A protein and the small-molecule ligand that binds it are described below.
Small molecule (SMILES): CC(C)(COP(=O)(O)OP(=O)(O)OC[C@H]1O[C@@H](n2cnc3c(N)ncnc32)[C@H](O)[C@H]1OP(=O)(O)O)[C@@H](O)C(=O)NCCC(=O)NCCSC(=O)c1ccccc1C#N

Sequence of chain 1.C:
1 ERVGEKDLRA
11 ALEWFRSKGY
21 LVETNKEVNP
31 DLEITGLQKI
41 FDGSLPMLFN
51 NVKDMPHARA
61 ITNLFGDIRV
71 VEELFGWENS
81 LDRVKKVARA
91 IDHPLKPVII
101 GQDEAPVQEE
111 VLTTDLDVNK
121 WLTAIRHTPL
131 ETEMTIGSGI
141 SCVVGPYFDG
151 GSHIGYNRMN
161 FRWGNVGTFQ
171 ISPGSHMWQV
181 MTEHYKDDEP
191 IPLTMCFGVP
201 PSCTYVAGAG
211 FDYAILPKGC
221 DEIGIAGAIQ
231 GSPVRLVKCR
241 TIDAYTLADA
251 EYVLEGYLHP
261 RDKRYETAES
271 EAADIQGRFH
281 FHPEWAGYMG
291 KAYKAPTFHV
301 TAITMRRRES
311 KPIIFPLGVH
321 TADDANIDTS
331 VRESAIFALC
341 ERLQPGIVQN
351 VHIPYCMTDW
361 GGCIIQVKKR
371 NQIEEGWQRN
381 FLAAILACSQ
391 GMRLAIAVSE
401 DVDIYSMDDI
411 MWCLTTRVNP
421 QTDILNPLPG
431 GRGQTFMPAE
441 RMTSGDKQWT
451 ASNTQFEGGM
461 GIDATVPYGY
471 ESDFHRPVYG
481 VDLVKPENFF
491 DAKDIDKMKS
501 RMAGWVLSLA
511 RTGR

Binding-site contacts:
Ligand atom C1B contacts residue PHE436 of chain 1.C at 3.3 Å (hydrophobic).
Ligand atom N19 contacts residue GLU284 of chain 1.C at 3.0 Å.
Ligand atom C5P contacts residue PRO173 of chain 1.C at 3.5 Å (hydrophobic).
Ligand atom S1P contacts residue SER172 of chain 1.C at 2.9 Å (h-bond).
Ligand atom N4P contacts residue PHE436 of chain 1.C at 3.4 Å.
Ligand atom O5A contacts residue SER452 of chain 1.C at 3.5 Å (h-bond).
Ligand atom N19 contacts residue HIS282 of chain 1.C at 3.5 Å (h-bond).
Ligand atom N19 contacts residue BYN1 of chain 1.S at 3.5 Å.
Ligand atom O4A contacts residue GLN276 of chain 1.C at 2.8 Å (h-bond).
Ligand atom O57 contacts residue BYN1 of chain 1.S at 3.4 Å.
Ligand atom C2P contacts residue SER172 of chain 1.C at 2.9 Å.
Ligand atom N6A contacts residue THR182 of chain 1.C at 3.1 Å (h-bond).
Ligand atom OAP contacts residue GLN276 of chain 1.C at 3.1 Å (h-bond).
Ligand atom N19 contacts residue ARG158 of chain 1.C at 3.3 Å (salt-bridge).
Ligand atom O9P contacts residue LYS294 of chain 1.C at 3.5 Å (salt-bridge).
Ligand atom C6B contacts residue BYN1 of chain 1.S at 3.2 Å.
Ligand atom C7B contacts residue TRP285 of chain 1.C at 3.5 Å (hydrophobic).
Ligand atom S1P contacts residue PHE436 of chain 1.C at 3.4 Å.
Ligand atom C3B contacts residue BYN1 of chain 1.S at 3.4 Å.
Ligand atom C18 contacts residue GLU284 of chain 1.C at 3.4 Å.
Ligand atom C3P contacts residue SER172 of chain 1.C at 3.4 Å.
Ligand atom C18 contacts residue BYN1 of chain 1.S at 3.2 Å.
Ligand atom C2P contacts residue PHE436 of chain 1.C at 3.3 Å (hydrophobic).
Ligand atom O9A contacts residue LYS263 of chain 1.C at 3.3 Å (salt-bridge).
Ligand atom O57 contacts residue PHE436 of chain 1.C at 3.0 Å.
Ligand atom O4D contacts residue ASN371 of chain 1.B at 3.4 Å.
Ligand atom C4B contacts residue VAL319 of chain 1.C at 3.3 Å (hydrophobic).
Ligand atom C2B contacts residue TRP285 of chain 1.C at 3.5 Å (hydrophobic).
Ligand atom N1A contacts residue THR182 of chain 1.C at 3.4 Å.
Ligand atom N4P contacts residue GLN170 of chain 1.C at 3.0 Å (h-bond).
Ligand atom O5A contacts residue THR450 of chain 1.C at 2.9 Å (h-bond).
Ligand atom CEP contacts residue ALA451 of chain 1.C at 3.3 Å (hydrophobic).
Ligand atom C7B contacts residue BYN1 of chain 1.S at 3.2 Å.
Ligand atom O8A contacts residue TYR185 of chain 1.C at 3.1 Å (h-bond).
Ligand atom C3P contacts residue PHE436 of chain 1.C at 3.3 Å (hydrophobic).
Ligand atom C6P contacts residue GLN170 of chain 1.C at 3.4 Å.
Ligand atom N6A contacts residue MET181 of chain 1.C at 3.5 Å.
Ligand atom O9P contacts residue TYR293 of chain 1.C at 3.5 Å.
Ligand atom C5B contacts residue TRP285 of chain 1.C at 3.4 Å (hydrophobic).
Ligand atom C7B contacts residue TRP360 of chain 1.C at 3.5 Å (hydrophobic).

Sequence of chain 1.B:
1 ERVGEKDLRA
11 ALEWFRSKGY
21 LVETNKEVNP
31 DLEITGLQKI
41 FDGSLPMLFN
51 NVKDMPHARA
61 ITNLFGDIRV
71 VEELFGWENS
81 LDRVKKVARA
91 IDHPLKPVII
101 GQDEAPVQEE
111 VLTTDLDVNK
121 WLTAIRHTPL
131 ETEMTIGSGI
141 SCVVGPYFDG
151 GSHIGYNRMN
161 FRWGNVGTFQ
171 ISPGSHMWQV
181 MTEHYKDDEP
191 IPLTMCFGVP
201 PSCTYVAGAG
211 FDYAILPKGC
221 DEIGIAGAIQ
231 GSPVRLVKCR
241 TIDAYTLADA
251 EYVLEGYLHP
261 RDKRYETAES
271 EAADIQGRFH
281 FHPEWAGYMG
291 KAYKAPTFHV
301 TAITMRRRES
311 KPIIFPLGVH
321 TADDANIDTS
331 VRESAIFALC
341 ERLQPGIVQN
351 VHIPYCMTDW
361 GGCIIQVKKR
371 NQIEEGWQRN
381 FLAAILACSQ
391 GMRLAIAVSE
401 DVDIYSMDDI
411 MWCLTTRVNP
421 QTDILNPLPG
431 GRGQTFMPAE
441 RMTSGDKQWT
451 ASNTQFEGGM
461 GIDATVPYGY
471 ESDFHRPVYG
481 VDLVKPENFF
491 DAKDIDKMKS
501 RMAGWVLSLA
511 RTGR